Sequence of chain 1.B:
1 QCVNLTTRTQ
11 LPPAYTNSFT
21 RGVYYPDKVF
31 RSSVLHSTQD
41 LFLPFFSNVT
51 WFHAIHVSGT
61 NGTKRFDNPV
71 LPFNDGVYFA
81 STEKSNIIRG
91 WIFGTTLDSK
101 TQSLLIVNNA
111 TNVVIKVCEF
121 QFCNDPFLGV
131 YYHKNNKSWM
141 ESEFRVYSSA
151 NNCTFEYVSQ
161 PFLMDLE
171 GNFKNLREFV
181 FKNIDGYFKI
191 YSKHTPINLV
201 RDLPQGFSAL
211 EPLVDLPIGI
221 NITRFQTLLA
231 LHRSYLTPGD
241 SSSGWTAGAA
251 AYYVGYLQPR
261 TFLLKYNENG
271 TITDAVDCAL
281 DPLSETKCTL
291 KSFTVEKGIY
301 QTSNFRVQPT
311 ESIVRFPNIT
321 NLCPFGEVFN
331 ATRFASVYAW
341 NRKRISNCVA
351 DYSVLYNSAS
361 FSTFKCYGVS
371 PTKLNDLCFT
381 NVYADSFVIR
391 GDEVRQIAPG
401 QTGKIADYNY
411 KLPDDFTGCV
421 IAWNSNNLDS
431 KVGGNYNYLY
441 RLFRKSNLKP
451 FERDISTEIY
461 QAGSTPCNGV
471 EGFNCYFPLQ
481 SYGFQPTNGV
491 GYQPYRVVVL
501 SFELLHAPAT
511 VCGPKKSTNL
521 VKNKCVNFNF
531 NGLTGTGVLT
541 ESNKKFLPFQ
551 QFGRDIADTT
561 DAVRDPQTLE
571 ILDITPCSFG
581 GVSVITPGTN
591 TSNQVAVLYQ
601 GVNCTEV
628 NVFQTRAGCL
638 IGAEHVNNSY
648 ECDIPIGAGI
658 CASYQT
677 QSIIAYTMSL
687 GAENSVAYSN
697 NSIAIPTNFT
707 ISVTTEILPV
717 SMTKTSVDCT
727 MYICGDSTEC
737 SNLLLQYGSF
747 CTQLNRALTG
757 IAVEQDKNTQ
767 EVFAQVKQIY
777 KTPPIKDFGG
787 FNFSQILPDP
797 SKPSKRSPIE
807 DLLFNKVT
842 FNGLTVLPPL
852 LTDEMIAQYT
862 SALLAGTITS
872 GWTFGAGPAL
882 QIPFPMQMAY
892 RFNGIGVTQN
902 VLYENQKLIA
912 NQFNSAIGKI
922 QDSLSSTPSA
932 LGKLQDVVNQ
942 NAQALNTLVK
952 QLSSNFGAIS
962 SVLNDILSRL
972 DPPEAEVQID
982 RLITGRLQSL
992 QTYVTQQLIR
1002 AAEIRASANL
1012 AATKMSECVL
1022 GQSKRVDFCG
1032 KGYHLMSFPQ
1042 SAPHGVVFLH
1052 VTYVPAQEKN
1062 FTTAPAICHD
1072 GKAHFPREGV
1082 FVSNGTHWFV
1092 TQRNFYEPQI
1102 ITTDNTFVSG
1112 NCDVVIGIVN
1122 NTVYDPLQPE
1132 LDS

Binding-site contacts:
Ligand atom C8 contacts residue GLY1118 of chain 1.B at 3.6 Å.
Ligand atom C7 contacts residue ASN696 of chain 1.B at 3.1 Å.
Ligand atom N2 contacts residue ASN696 of chain 1.B at 2.9 Å (h-bond).
Ligand atom O7 contacts residue ASN696 of chain 1.B at 3.0 Å (h-bond).
Ligand atom C8 contacts residue ASN696 of chain 1.B at 4.3 Å.
Ligand atom C4 contacts residue ASN696 of chain 1.B at 4.2 Å.
Ligand atom C2 contacts residue ASN696 of chain 1.B at 2.4 Å.
Ligand atom C1 contacts residue ASN696 of chain 1.B at 1.4 Å.
Ligand atom C3 contacts residue ASN696 of chain 1.B at 3.8 Å.
Ligand atom C5 contacts residue ASN696 of chain 1.B at 3.7 Å.
Ligand atom O5 contacts residue ASN696 of chain 1.B at 2.4 Å (h-bond).

A small-molecule ligand and the protein it binds are described below.
Small molecule (SMILES): CC(=O)N[C@@H]1[C@@H](O)[C@H](O)[C@@H](CO)O[C@H]1O